Binding-site contacts:
Ligand atom O4 contacts residue THR21 of chain 4.G at 4.1 Å.
Ligand atom OP2 contacts residue ILE23 of chain 4.G at 4.0 Å.
Ligand atom OP2 contacts residue SER77 of chain 3.G at 3.9 Å.
Ligand atom OP2 contacts residue ARG131 of chain 3.G at 3.8 Å.
Ligand atom C1' contacts residue ARG125 of chain 3.G at 4.3 Å.
Ligand atom OP1 contacts residue ARG125 of chain 3.G at 2.9 Å (salt-bridge).
Ligand atom C4 contacts residue ASN16 of chain 4.G at 4.0 Å.
Ligand atom C2 contacts residue ASN16 of chain 4.G at 3.1 Å.
Ligand atom C5' contacts residue MET76 of chain 3.G at 4.3 Å (hydrophobic).
Ligand atom OP3 contacts residue SER77 of chain 3.G at 4.2 Å.
Ligand atom C4 contacts residue ARG125 of chain 3.G at 3.6 Å.
Ligand atom O5' contacts residue ARG131 of chain 3.G at 2.9 Å (salt-bridge).
Ligand atom O2 contacts residue ASN16 of chain 4.G at 2.6 Å (h-bond).
Ligand atom OP1 contacts residue ARG131 of chain 3.G at 3.4 Å (salt-bridge).
Ligand atom O4 contacts residue SER17 of chain 4.G at 3.2 Å.
Ligand atom N1 contacts residue ARG125 of chain 3.G at 3.8 Å.
Ligand atom C4 contacts residue SER17 of chain 4.G at 4.1 Å.
Ligand atom O3' contacts residue ARG125 of chain 3.G at 4.1 Å.
Ligand atom C2' contacts residue ARG125 of chain 3.G at 3.7 Å.
Ligand atom C5' contacts residue ARG131 of chain 3.G at 3.5 Å.
Ligand atom P contacts residue ARG131 of chain 3.G at 3.6 Å.
Ligand atom C2 contacts residue ARG125 of chain 3.G at 3.8 Å.
Ligand atom P contacts residue ARG125 of chain 3.G at 3.8 Å.
Ligand atom N3 contacts residue SER17 of chain 4.G at 4.3 Å.
Ligand atom C3' contacts residue ARG125 of chain 3.G at 3.4 Å.
Ligand atom C6 contacts residue ARG125 of chain 3.G at 3.6 Å.
Ligand atom O2 contacts residue ARG125 of chain 3.G at 4.0 Å.
Ligand atom C5 contacts residue ARG125 of chain 3.G at 3.5 Å.
Ligand atom O4 contacts residue ARG125 of chain 3.G at 3.9 Å.
Ligand atom N1 contacts residue ASN16 of chain 4.G at 4.4 Å.
Ligand atom OP1 contacts residue ILE23 of chain 4.G at 3.6 Å.
Ligand atom C4' contacts residue ARG125 of chain 3.G at 4.3 Å.
Ligand atom O5' contacts residue ARG125 of chain 3.G at 3.2 Å (salt-bridge).
Ligand atom N3 contacts residue ASN16 of chain 4.G at 2.8 Å (h-bond).
Ligand atom OP3 contacts residue ILE23 of chain 4.G at 4.3 Å.
Ligand atom P contacts residue ILE23 of chain 4.G at 4.2 Å.
Ligand atom N3 contacts residue ARG125 of chain 3.G at 3.7 Å.
Ligand atom C5' contacts residue ARG125 of chain 3.G at 4.2 Å.
Ligand atom OP3 contacts residue ARG125 of chain 3.G at 2.7 Å.
Ligand atom O4 contacts residue ASN16 of chain 4.G at 4.4 Å.

Sequence of chain 4.G:
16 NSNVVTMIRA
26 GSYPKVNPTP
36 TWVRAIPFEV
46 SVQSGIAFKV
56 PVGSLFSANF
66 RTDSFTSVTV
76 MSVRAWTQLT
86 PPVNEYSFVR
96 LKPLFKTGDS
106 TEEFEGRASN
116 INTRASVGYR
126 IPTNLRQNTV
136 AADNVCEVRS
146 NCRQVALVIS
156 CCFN

Sequence of chain 3.G:
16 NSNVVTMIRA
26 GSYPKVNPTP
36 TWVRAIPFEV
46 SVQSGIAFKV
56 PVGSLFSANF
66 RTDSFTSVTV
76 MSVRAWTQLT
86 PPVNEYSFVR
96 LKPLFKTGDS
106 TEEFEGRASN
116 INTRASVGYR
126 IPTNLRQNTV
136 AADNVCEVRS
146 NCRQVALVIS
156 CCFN

The protein below binds the small molecule below.
Small molecule (SMILES): CO[P](=O)(O)O[C@H]1[C@@H](O)[C@H](n2ccc(=O)[nH]c2=O)O[C@@H]1COP(=O)(O)O